Sequence of chain 46.C:
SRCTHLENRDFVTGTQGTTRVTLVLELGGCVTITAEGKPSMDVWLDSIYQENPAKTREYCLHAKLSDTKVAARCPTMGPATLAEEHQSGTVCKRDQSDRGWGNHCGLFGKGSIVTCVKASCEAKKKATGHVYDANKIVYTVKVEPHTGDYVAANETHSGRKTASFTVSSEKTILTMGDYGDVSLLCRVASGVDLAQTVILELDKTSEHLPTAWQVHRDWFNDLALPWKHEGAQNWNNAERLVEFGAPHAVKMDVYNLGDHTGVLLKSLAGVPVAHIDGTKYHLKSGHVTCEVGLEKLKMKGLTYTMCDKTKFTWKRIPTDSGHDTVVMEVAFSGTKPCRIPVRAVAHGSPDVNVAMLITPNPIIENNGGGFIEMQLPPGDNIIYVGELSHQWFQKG

Sequence of chain 46.A:
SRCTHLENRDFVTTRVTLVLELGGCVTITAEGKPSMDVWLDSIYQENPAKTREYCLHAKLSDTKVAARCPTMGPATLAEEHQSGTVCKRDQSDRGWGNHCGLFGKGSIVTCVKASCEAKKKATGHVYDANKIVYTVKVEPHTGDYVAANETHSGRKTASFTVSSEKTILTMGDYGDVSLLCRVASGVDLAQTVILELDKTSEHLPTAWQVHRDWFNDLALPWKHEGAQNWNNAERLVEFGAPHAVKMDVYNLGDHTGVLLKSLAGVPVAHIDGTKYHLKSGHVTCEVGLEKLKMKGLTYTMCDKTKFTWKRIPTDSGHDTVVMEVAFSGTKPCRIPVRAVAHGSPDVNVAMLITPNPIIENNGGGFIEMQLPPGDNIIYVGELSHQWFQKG

Binding-site contacts:
Ligand atom O5 contacts residue HIS104 of chain 46.C at 3.7 Å.
Ligand atom C5 contacts residue HIS104 of chain 46.C at 3.4 Å.
Ligand atom O7 contacts residue ASN154 of chain 46.A at 3.2 Å (h-bond).
Ligand atom O5 contacts residue ASN154 of chain 46.A at 2.3 Å (h-bond).
Ligand atom C6 contacts residue HIS104 of chain 46.C at 3.8 Å.
Ligand atom O6 contacts residue HIS104 of chain 46.C at 3.6 Å.
Ligand atom O4 contacts residue HIS104 of chain 46.C at 3.8 Å.
Ligand atom C3 contacts residue HIS104 of chain 46.C at 3.7 Å.
Ligand atom C4 contacts residue HIS104 of chain 46.C at 4.0 Å.
Ligand atom C5 contacts residue ASN154 of chain 46.A at 3.6 Å.
Ligand atom C2 contacts residue HIS104 of chain 46.C at 4.2 Å.
Ligand atom N2 contacts residue ASN154 of chain 46.A at 3.0 Å (h-bond).
Ligand atom C3 contacts residue ASN154 of chain 46.A at 3.8 Å.
Ligand atom C4 contacts residue ASN154 of chain 46.A at 4.2 Å.
Ligand atom C2 contacts residue ASN154 of chain 46.A at 2.5 Å.
Ligand atom C1 contacts residue HIS104 of chain 46.C at 3.5 Å.
Ligand atom C7 contacts residue ASN154 of chain 46.A at 3.5 Å.
Ligand atom C1 contacts residue ASN154 of chain 46.A at 1.4 Å.

A protein and the small-molecule ligand that binds it are described below.
Small molecule (SMILES): CC(=O)N[C@@H]1[C@@H](O)[C@H](O)[C@@H](CO)O[C@H]1O